Binding-site contacts:
Ligand atom O contacts residue LEU30 of chain 1.H at 3.3 Å.
Ligand atom CA contacts residue GLY1 of chain 1.SA at 4.2 Å.
Ligand atom N contacts residue PRO50 of chain 1.H at 3.2 Å (h-bond).
Ligand atom C contacts residue GLU28 of chain 1.H at 4.4 Å.
Ligand atom C contacts residue PRO51 of chain 1.H at 4.2 Å (hydrophobic).
Ligand atom CA contacts residue PRO51 of chain 1.H at 3.7 Å (hydrophobic).
Ligand atom C contacts residue GLY1 of chain 1.SA at 4.0 Å.
Ligand atom O contacts residue GLY1 of chain 1.SA at 3.2 Å (h-bond).
Ligand atom OXT contacts residue GLN53 of chain 1.H at 3.9 Å.
Ligand atom OXT contacts residue PRO51 of chain 1.H at 3.8 Å.
Ligand atom N contacts residue GLY1 of chain 1.SA at 3.5 Å (h-bond).
Ligand atom N contacts residue PRO51 of chain 1.H at 4.0 Å.
Ligand atom N contacts residue PRO52 of chain 1.H at 4.5 Å.
Ligand atom CA contacts residue PRO52 of chain 1.H at 4.0 Å (hydrophobic).
Ligand atom N contacts residue PHE38 of chain 1.H at 3.6 Å.
Ligand atom CA contacts residue PRO50 of chain 1.H at 4.2 Å (hydrophobic).
Ligand atom CA contacts residue GLU28 of chain 1.H at 4.0 Å.
Ligand atom C contacts residue LEU30 of chain 1.H at 4.2 Å (hydrophobic).
Ligand atom OXT contacts residue GLU28 of chain 1.H at 4.5 Å.

Sequence of chain 1.H:
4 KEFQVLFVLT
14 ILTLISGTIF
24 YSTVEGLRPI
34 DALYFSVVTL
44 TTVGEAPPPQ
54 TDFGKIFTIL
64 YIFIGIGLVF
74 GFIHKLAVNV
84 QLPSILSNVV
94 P

The small molecule below binds the protein below.
Small molecule (SMILES): NCC(=O)O